Binding-site contacts:
Ligand atom O7 contacts residue ASN551 of chain 1.B at 3.6 Å.
Ligand atom C6 contacts residue LEU508 of chain 1.B at 4.4 Å (hydrophobic).
Ligand atom C3 contacts residue ASN551 of chain 1.B at 3.8 Å.
Ligand atom C5 contacts residue ASN551 of chain 1.B at 3.7 Å.
Ligand atom O6 contacts residue LEU508 of chain 1.B at 3.7 Å.
Ligand atom C8 contacts residue ASN551 of chain 1.B at 3.0 Å.
Ligand atom C4 contacts residue ARG489 of chain 1.B at 3.6 Å.
Ligand atom C2 contacts residue ASN551 of chain 1.B at 2.5 Å.
Ligand atom N2 contacts residue ASN551 of chain 1.B at 2.7 Å (h-bond).
Ligand atom O4 contacts residue ARG489 of chain 1.B at 2.4 Å (salt-bridge).
Ligand atom C6 contacts residue ARG489 of chain 1.B at 3.6 Å.
Ligand atom O5 contacts residue ASN551 of chain 1.B at 2.4 Å (h-bond).
Ligand atom C7 contacts residue ASN551 of chain 1.B at 2.9 Å.
Ligand atom O6 contacts residue PHE490 of chain 1.B at 2.7 Å (h-bond).
Ligand atom C1 contacts residue ASN551 of chain 1.B at 1.4 Å.
Ligand atom C6 contacts residue PHE490 of chain 1.B at 4.0 Å (hydrophobic).
Ligand atom C5 contacts residue ARG489 of chain 1.B at 4.0 Å.
Ligand atom O6 contacts residue ARG489 of chain 1.B at 4.2 Å.
Ligand atom C4 contacts residue ASN551 of chain 1.B at 4.3 Å.
Ligand atom C1 contacts residue LEU508 of chain 1.B at 4.3 Å (hydrophobic).
Ligand atom O5 contacts residue LEU508 of chain 1.B at 3.7 Å.

A small-molecule ligand and the protein it binds are described below.
Small molecule (SMILES): CC(=O)N[C@@H]1[C@@H](O)[C@H](O)[C@@H](CO)O[C@H]1O

Sequence of chain 1.B:
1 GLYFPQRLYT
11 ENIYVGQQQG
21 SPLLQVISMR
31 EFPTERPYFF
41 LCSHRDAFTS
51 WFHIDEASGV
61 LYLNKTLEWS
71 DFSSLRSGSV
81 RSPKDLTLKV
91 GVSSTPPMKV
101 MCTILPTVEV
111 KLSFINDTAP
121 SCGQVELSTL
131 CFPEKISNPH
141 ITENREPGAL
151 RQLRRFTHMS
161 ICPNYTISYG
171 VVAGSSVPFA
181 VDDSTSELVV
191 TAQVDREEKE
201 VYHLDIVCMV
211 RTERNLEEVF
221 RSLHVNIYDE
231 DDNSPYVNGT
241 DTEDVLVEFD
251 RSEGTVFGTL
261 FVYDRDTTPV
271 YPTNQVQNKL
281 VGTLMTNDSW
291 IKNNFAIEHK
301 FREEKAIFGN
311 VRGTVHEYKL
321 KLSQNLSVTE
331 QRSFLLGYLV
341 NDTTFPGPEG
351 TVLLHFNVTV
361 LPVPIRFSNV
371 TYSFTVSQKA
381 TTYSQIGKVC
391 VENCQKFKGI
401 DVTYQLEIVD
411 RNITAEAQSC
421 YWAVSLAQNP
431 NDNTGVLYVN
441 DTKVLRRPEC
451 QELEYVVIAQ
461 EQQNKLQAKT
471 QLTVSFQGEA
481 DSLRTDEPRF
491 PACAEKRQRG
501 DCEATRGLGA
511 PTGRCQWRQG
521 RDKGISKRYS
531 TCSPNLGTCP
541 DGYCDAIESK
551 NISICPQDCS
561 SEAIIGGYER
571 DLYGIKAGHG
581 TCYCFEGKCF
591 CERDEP